The small molecule below binds the protein below.
Small molecule (SMILES): CC(=O)N[C@@H](CS)C(=O)N[C@@H](Cc1c[nH]cn1)C(=O)N1CCC[C@H]1C(=O)N[C@@H](CCC(N)=O)C(=O)NCC(=O)N1CCC[C@H]1C(=O)N1CCC[C@H]1C(=O)N[C@@H](CS)C(N)=O

Binding-site contacts:
Ligand atom OE1 contacts residue TRP67 of chain 3.A at 3.6 Å.
Ligand atom CA contacts residue ALA34 of chain 3.A at 3.8 Å (hydrophobic).
Ligand atom NE2 contacts residue SER76 of chain 3.A at 2.8 Å (h-bond).
Ligand atom CA contacts residue TRP67 of chain 3.A at 3.9 Å (hydrophobic).
Ligand atom CG contacts residue TYR42 of chain 3.A at 3.8 Å (hydrophobic).
Ligand atom CD contacts residue ALA74 of chain 3.A at 3.7 Å (hydrophobic).
Ligand atom CH3 contacts residue LYS109 of chain 1.A at 4.0 Å.
Ligand atom O contacts residue SER33 of chain 3.A at 4.1 Å.
Ligand atom NE2 contacts residue THR78 of chain 3.A at 3.9 Å.
Ligand atom O contacts residue ARG72 of chain 3.A at 3.7 Å.
Ligand atom CD2 contacts residue ALA74 of chain 3.A at 4.1 Å (hydrophobic).
Ligand atom CB contacts residue TRP67 of chain 3.A at 3.8 Å (hydrophobic).
Ligand atom N contacts residue SER40 of chain 3.A at 3.3 Å.
Ligand atom CD contacts residue TRP67 of chain 3.A at 4.1 Å (hydrophobic).
Ligand atom C contacts residue SER33 of chain 3.A at 3.7 Å.
Ligand atom CD contacts residue ARG72 of chain 3.A at 3.6 Å.
Ligand atom O contacts residue SER33 of chain 3.A at 2.6 Å (h-bond).
Ligand atom CB contacts residue TRP67 of chain 3.A at 3.6 Å (hydrophobic).
Ligand atom N contacts residue SER33 of chain 3.A at 3.8 Å.
Ligand atom CG contacts residue TRP67 of chain 3.A at 3.8 Å (hydrophobic).
Ligand atom CG contacts residue ALA74 of chain 3.A at 3.6 Å (hydrophobic).
Ligand atom CG contacts residue TRP67 of chain 3.A at 3.9 Å (hydrophobic).
Ligand atom NE2 contacts residue ALA74 of chain 3.A at 4.0 Å.
Ligand atom O contacts residue TRP67 of chain 3.A at 4.1 Å.
Ligand atom NE2 contacts residue TRP67 of chain 3.A at 3.7 Å.
Ligand atom CD contacts residue THR78 of chain 3.A at 3.8 Å.
Ligand atom N contacts residue ALA34 of chain 3.A at 4.1 Å.
Ligand atom OE1 contacts residue LEU98 of chain 3.A at 3.6 Å.
Ligand atom NE2 contacts residue TRP96 of chain 3.A at 3.5 Å.
Ligand atom CD2 contacts residue SER76 of chain 3.A at 3.6 Å.
Ligand atom NE2 contacts residue TRP80 of chain 3.A at 4.1 Å.
Ligand atom CB contacts residue LEU13 of chain 3.A at 4.0 Å (hydrophobic).
Ligand atom CA contacts residue TRP108 of chain 1.A at 4.1 Å (hydrophobic).
Ligand atom CB contacts residue TRP108 of chain 1.A at 4.1 Å (hydrophobic).
Ligand atom OE1 contacts residue THR78 of chain 3.A at 2.7 Å (h-bond).
Ligand atom NE2 contacts residue LEU98 of chain 3.A at 4.0 Å.
Ligand atom N contacts residue ALA34 of chain 3.A at 3.9 Å.
Ligand atom CE1 contacts residue SER76 of chain 3.A at 3.8 Å.
Ligand atom CB contacts residue TYR42 of chain 3.A at 3.2 Å (hydrophobic).
Ligand atom CE1 contacts residue TRP67 of chain 3.A at 3.5 Å (hydrophobic).

Sequence of chain 3.A:
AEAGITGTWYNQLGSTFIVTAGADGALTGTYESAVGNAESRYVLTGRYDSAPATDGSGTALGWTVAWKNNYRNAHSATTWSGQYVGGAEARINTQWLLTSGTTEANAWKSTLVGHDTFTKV

Sequence of chain 1.A:
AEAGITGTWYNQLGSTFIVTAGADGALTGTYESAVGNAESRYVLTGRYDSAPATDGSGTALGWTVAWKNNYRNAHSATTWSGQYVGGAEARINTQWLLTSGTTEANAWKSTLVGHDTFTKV